Binding-site contacts:
Ligand atom O1 contacts residue THR242 of chain 1.A at 4.3 Å.
Ligand atom C11 contacts residue ALA170 of chain 1.A at 4.2 Å (hydrophobic).
Ligand atom O4 contacts residue THR242 of chain 1.A at 3.8 Å.
Ligand atom C1 contacts residue HIS216 of chain 1.A at 4.2 Å.
Ligand atom O4 contacts residue HIS216 of chain 1.A at 2.9 Å.
Ligand atom C10 contacts residue ALA170 of chain 1.A at 4.0 Å (hydrophobic).
Ligand atom C10 contacts residue PHE197 of chain 1.A at 3.6 Å (hydrophobic).
Ligand atom O2 contacts residue THR242 of chain 1.A at 3.9 Å.
Ligand atom C7 contacts residue VAL196 of chain 1.A at 4.4 Å (hydrophobic).
Ligand atom C5 contacts residue ILE214 of chain 1.A at 4.4 Å (hydrophobic).
Ligand atom C3 contacts residue HIS216 of chain 1.A at 3.5 Å.
Ligand atom C8 contacts residue VAL196 of chain 1.A at 4.2 Å (hydrophobic).
Ligand atom C6 contacts residue VAL196 of chain 1.A at 4.1 Å (hydrophobic).
Ligand atom C9 contacts residue ILE214 of chain 1.A at 3.7 Å (hydrophobic).
Ligand atom C15 contacts residue IRY1 of chain 1.S at 3.7 Å.
Ligand atom C17 contacts residue IRY1 of chain 1.S at 4.1 Å.
Ligand atom C2 contacts residue THR242 of chain 1.A at 4.0 Å.
Ligand atom C16 contacts residue IRY1 of chain 1.S at 4.3 Å.
Ligand atom C4 contacts residue HIS216 of chain 1.A at 3.9 Å.
Ligand atom C10 contacts residue IRY1 of chain 1.S at 4.4 Å.
Ligand atom C8 contacts residue ILE214 of chain 1.A at 3.7 Å (hydrophobic).
Ligand atom C9 contacts residue PHE197 of chain 1.A at 4.0 Å (hydrophobic).
Ligand atom C6 contacts residue ILE214 of chain 1.A at 4.0 Å (hydrophobic).
Ligand atom C1 contacts residue THR242 of chain 1.A at 3.7 Å.
Ligand atom C7 contacts residue ILE214 of chain 1.A at 4.4 Å (hydrophobic).
Ligand atom C8 contacts residue PHE197 of chain 1.A at 3.9 Å (hydrophobic).
Ligand atom C10 contacts residue GLY198 of chain 1.A at 4.4 Å.
Ligand atom C3 contacts residue THR242 of chain 1.A at 3.5 Å.
Ligand atom C17 contacts residue TRP159 of chain 1.A at 3.4 Å (hydrophobic).
Ligand atom C11 contacts residue IRY1 of chain 1.S at 4.5 Å.
Ligand atom C6 contacts residue HIS216 of chain 1.A at 4.2 Å.
Ligand atom O3 contacts residue HIS216 of chain 1.A at 4.4 Å.
Ligand atom C9 contacts residue GLY198 of chain 1.A at 4.1 Å.
Ligand atom O4 contacts residue ILE214 of chain 1.A at 4.2 Å.
Ligand atom C14 contacts residue IRY1 of chain 1.S at 4.2 Å.
Ligand atom C12 contacts residue ALA170 of chain 1.A at 4.3 Å (hydrophobic).
Ligand atom C15 contacts residue ALA170 of chain 1.A at 4.5 Å (hydrophobic).
Ligand atom C4 contacts residue ILE214 of chain 1.A at 4.3 Å (hydrophobic).
Ligand atom C8 contacts residue GLY198 of chain 1.A at 4.2 Å.
Ligand atom O3 contacts residue THR242 of chain 1.A at 4.3 Å.

The protein below binds the small molecule below.
Small molecule (SMILES): CCCCCC[Se]CCCCCCCC(=O)OC[C@@H](O)CO

Sequence of chain 1.A:
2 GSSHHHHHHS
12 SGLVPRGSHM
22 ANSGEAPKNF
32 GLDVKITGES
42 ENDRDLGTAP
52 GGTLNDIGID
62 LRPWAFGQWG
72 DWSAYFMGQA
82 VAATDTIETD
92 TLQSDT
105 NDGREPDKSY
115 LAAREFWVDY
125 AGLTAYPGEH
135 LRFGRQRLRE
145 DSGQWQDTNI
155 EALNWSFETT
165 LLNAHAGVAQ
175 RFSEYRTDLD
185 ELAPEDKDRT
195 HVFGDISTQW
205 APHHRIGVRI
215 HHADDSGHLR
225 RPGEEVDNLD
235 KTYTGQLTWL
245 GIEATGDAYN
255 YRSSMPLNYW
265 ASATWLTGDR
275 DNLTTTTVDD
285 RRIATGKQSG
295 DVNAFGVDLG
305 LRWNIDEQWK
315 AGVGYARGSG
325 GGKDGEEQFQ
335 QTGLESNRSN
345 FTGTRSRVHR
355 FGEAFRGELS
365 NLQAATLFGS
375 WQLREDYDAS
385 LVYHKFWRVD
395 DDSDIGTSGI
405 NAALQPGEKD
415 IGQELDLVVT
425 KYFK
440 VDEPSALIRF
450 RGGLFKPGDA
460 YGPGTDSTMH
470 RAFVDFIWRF